Sequence of chain 1.B:
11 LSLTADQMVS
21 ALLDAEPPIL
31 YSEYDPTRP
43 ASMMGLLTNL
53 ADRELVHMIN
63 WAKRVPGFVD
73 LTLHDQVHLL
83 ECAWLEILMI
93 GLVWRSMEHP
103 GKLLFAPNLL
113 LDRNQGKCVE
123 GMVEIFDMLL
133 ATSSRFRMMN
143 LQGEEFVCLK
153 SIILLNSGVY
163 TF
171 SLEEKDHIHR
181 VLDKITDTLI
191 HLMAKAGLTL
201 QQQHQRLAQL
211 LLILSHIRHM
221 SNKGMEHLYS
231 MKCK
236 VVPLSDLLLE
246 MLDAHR

Binding-site contacts:
Ligand atom N contacts residue LYS65 of chain 1.B at 4.4 Å.
Ligand atom CD2 contacts residue PHE70 of chain 1.B at 4.3 Å (hydrophobic).
Ligand atom CD2 contacts residue GLN78 of chain 1.B at 3.8 Å.
Ligand atom CA contacts residue VAL79 of chain 1.B at 4.3 Å (hydrophobic).
Ligand atom N contacts residue ILE61 of chain 1.B at 4.1 Å.
Ligand atom CA contacts residue LEU242 of chain 1.B at 4.4 Å (hydrophobic).
Ligand atom CD1 contacts residue LEU242 of chain 1.B at 4.3 Å (hydrophobic).
Ligand atom CG contacts residue LEU82 of chain 1.B at 4.4 Å (hydrophobic).
Ligand atom CB contacts residue MET246 of chain 1.B at 4.3 Å (hydrophobic).
Ligand atom CA contacts residue ILE61 of chain 1.B at 4.3 Å (hydrophobic).
Ligand atom CD1 contacts residue GLN78 of chain 1.B at 4.1 Å.
Ligand atom CA contacts residue LYS65 of chain 1.B at 3.6 Å.
Ligand atom CD2 contacts residue VAL79 of chain 1.B at 3.4 Å (hydrophobic).
Ligand atom C contacts residue LYS65 of chain 1.B at 3.6 Å.
Ligand atom CD2 contacts residue MET246 of chain 1.B at 3.7 Å (hydrophobic).
Ligand atom O contacts residue LEU75 of chain 1.B at 4.0 Å.
Ligand atom CG contacts residue ILE61 of chain 1.B at 3.8 Å (hydrophobic).
Ligand atom C contacts residue LYS65 of chain 1.B at 3.9 Å.
Ligand atom O contacts residue LYS65 of chain 1.B at 3.0 Å (salt-bridge).
Ligand atom CB contacts residue LEU75 of chain 1.B at 4.0 Å (hydrophobic).
Ligand atom C contacts residue LEU242 of chain 1.B at 4.5 Å (hydrophobic).
Ligand atom CD2 contacts residue GLU83 of chain 1.B at 3.6 Å.
Ligand atom CD1 contacts residue ILE61 of chain 1.B at 3.7 Å (hydrophobic).
Ligand atom N contacts residue LYS65 of chain 1.B at 4.4 Å.
Ligand atom N contacts residue VAL79 of chain 1.B at 4.4 Å.
Ligand atom CB contacts residue LEU75 of chain 1.B at 4.4 Å (hydrophobic).
Ligand atom CD2 contacts residue ILE61 of chain 1.B at 3.7 Å (hydrophobic).
Ligand atom N contacts residue LEU242 of chain 1.B at 4.0 Å.
Ligand atom CB contacts residue LEU242 of chain 1.B at 3.8 Å (hydrophobic).
Ligand atom CG contacts residue MET246 of chain 1.B at 4.3 Å (hydrophobic).
Ligand atom CD1 contacts residue VAL79 of chain 1.B at 3.9 Å (hydrophobic).
Ligand atom CD2 contacts residue LEU82 of chain 1.B at 4.1 Å (hydrophobic).
Ligand atom CG contacts residue VAL79 of chain 1.B at 4.3 Å (hydrophobic).
Ligand atom CD2 contacts residue LYS65 of chain 1.B at 4.0 Å.
Ligand atom CB contacts residue ILE61 of chain 1.B at 3.9 Å (hydrophobic).
Ligand atom CD1 contacts residue MET246 of chain 1.B at 4.3 Å (hydrophobic).
Ligand atom CD1 contacts residue LEU82 of chain 1.B at 3.8 Å (hydrophobic).
Ligand atom C contacts residue ILE61 of chain 1.B at 4.1 Å (hydrophobic).
Ligand atom CA contacts residue LEU75 of chain 1.B at 4.3 Å (hydrophobic).
Ligand atom O contacts residue ILE61 of chain 1.B at 4.1 Å.

A small-molecule ligand and the protein it binds are described below.
Small molecule (SMILES): CC(C)C[C@H](NC(=O)[C@H](C)NC(=O)[C@H](C)N)C(=O)N[C@@H](C)C(=O)N[C@@H](C)C(=O)N[C@@H](CC(C)C)C(=O)N[C@@H](CC(C)C)C(=O)N[C@@H](C)C(=O)N[C@@H](C)C=O